This small molecule binds to this protein.
Small molecule (SMILES): CC(=O)N[C@@H]1[C@@H](O)[C@H](O)[C@@H](CO)O[C@H]1O

Sequence of chain 1.G:
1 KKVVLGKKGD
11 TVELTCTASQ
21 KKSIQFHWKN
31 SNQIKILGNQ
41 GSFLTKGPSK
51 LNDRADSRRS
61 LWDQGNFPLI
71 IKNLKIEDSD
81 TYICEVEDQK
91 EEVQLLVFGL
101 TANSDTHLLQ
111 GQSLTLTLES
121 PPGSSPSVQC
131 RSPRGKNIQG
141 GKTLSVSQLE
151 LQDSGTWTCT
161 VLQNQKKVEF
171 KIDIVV

Binding-site contacts:
Ligand atom O5 contacts residue THR246 of chain 1.A at 3.7 Å.
Ligand atom C5 contacts residue THR246 of chain 1.A at 3.8 Å.
Ligand atom O5 contacts residue ASN247 of chain 1.A at 3.6 Å.
Ligand atom C1 contacts residue THR246 of chain 1.A at 3.2 Å.
Ligand atom O6 contacts residue ASN247 of chain 1.A at 4.2 Å.
Ligand atom N2 contacts residue ASN244 of chain 1.A at 2.9 Å (h-bond).
Ligand atom C2 contacts residue ASN244 of chain 1.A at 2.5 Å.
Ligand atom C3 contacts residue THR246 of chain 1.A at 4.5 Å.
Ligand atom C1 contacts residue ASN244 of chain 1.A at 1.4 Å.
Ligand atom C2 contacts residue THR246 of chain 1.A at 4.3 Å.
Ligand atom C5 contacts residue ASN244 of chain 1.A at 3.7 Å.
Ligand atom O6 contacts residue LYS90 of chain 1.G at 3.9 Å.
Ligand atom O5 contacts residue ASN244 of chain 1.A at 2.4 Å (h-bond).
Ligand atom C3 contacts residue ASN244 of chain 1.A at 3.8 Å.
Ligand atom C4 contacts residue ASN244 of chain 1.A at 4.2 Å.
Ligand atom C7 contacts residue ASN244 of chain 1.A at 3.5 Å.
Ligand atom O7 contacts residue ASN244 of chain 1.A at 3.7 Å.
Ligand atom C1 contacts residue ASN247 of chain 1.A at 4.0 Å.

Sequence of chain 1.A:
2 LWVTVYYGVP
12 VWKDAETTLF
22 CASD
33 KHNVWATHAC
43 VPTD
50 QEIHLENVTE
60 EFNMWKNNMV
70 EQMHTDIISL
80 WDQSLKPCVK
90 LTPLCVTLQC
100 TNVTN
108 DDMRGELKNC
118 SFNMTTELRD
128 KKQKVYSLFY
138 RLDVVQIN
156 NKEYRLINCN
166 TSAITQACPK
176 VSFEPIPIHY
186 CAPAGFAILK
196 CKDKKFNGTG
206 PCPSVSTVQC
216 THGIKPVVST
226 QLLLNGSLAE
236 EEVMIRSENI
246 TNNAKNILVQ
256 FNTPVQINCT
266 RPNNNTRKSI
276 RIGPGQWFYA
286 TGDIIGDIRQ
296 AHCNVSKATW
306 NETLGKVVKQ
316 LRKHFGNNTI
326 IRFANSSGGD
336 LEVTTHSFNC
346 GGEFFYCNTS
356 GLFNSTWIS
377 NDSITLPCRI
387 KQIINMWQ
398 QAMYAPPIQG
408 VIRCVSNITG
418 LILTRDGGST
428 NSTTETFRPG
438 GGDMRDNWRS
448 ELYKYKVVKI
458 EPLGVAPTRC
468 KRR